Sequence of chain 17.F:
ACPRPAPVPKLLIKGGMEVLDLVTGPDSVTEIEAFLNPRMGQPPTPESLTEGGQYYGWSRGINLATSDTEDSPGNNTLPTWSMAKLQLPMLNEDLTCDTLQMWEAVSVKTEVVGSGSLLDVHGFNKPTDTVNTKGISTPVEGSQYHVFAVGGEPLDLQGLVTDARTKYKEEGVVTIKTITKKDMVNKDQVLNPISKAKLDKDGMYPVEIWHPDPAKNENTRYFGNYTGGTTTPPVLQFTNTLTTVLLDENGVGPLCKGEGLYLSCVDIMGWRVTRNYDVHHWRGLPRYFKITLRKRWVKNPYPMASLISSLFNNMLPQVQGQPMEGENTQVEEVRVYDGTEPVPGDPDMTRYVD

The small molecule below binds the protein below.
Small molecule (SMILES): CC(=O)N[C@@H]1[C@@H](O[C@@H]2O[C@H](CO)[C@H](O)[C@H](O[C@]3(C(=O)O)C[C@H](O)[C@@H](NC(C)=O)[C@H]([C@H](O)[C@H](O)CO)O3)[C@H]2O)[C@H](O)[C@@H](CO[C@]2(C(=O)O)C[C@H](O)[C@@H](NC(C)=O)[C@H]([C@H](O)[C@H](O)CO)O2)O[C@H]1O

Binding-site contacts:
Ligand atom O3 contacts residue GLY78 of chain 17.F at 3.6 Å.
Ligand atom O8 contacts residue TYR72 of chain 17.F at 3.9 Å.
Ligand atom C5 contacts residue ASN93 of chain 17.F at 4.1 Å.
Ligand atom C1 contacts residue GLY78 of chain 17.F at 4.1 Å.
Ligand atom C3 contacts residue HIS298 of chain 17.F at 4.1 Å.
Ligand atom C2 contacts residue GLY78 of chain 17.F at 4.1 Å.
Ligand atom C4 contacts residue HIS298 of chain 17.F at 4.0 Å.
Ligand atom C11 contacts residue ASP85 of chain 16.F at 4.2 Å.
Ligand atom O1B contacts residue ARG77 of chain 17.F at 2.5 Å (salt-bridge).
Ligand atom O3 contacts residue VAL296 of chain 17.F at 4.3 Å.
Ligand atom O1A contacts residue TYR72 of chain 17.F at 3.1 Å.
Ligand atom O1A contacts residue SER89 of chain 17.F at 4.1 Å.
Ligand atom O4 contacts residue THR291 of chain 17.F at 3.4 Å.
Ligand atom O8 contacts residue ARG77 of chain 17.F at 3.1 Å (salt-bridge).
Ligand atom C4 contacts residue GLY78 of chain 17.F at 3.4 Å.
Ligand atom O4 contacts residue GLY78 of chain 17.F at 3.2 Å.
Ligand atom C4 contacts residue TYR72 of chain 17.F at 3.4 Å (hydrophobic).
Ligand atom C10 contacts residue TYR72 of chain 17.F at 4.1 Å (hydrophobic).
Ligand atom O4 contacts residue HIS298 of chain 17.F at 3.0 Å (h-bond).
Ligand atom O4 contacts residue ASN80 of chain 17.F at 4.0 Å.
Ligand atom C5 contacts residue TYR72 of chain 17.F at 3.5 Å (hydrophobic).
Ligand atom O8 contacts residue GLU87 of chain 17.F at 3.9 Å.
Ligand atom C8 contacts residue ARG77 of chain 17.F at 4.1 Å.
Ligand atom C3 contacts residue ARG77 of chain 17.F at 4.1 Å.
Ligand atom O1A contacts residue GLY78 of chain 17.F at 3.7 Å.
Ligand atom O1A contacts residue ARG77 of chain 17.F at 3.0 Å (salt-bridge).
Ligand atom N5 contacts residue TYR72 of chain 17.F at 3.0 Å (h-bond).
Ligand atom C6 contacts residue TYR72 of chain 17.F at 3.8 Å (hydrophobic).
Ligand atom C6 contacts residue ARG77 of chain 17.F at 4.3 Å.
Ligand atom O4 contacts residue TYR72 of chain 17.F at 3.8 Å.
Ligand atom O6 contacts residue ASN93 of chain 17.F at 3.0 Å (h-bond).
Ligand atom C1 contacts residue ARG77 of chain 17.F at 3.1 Å.
Ligand atom C6 contacts residue ASN93 of chain 17.F at 3.1 Å.
Ligand atom C1 contacts residue TYR72 of chain 17.F at 4.0 Å (hydrophobic).
Ligand atom O1B contacts residue SER89 of chain 17.F at 3.5 Å (h-bond).
Ligand atom C3 contacts residue VAL296 of chain 17.F at 3.7 Å (hydrophobic).
Ligand atom O4 contacts residue ILE79 of chain 17.F at 3.6 Å (h-bond).
Ligand atom C3 contacts residue GLY78 of chain 17.F at 3.9 Å.
Ligand atom C3 contacts residue GLY78 of chain 17.F at 4.1 Å.
Ligand atom C1 contacts residue SER89 of chain 17.F at 4.2 Å.

Sequence of chain 16.F:
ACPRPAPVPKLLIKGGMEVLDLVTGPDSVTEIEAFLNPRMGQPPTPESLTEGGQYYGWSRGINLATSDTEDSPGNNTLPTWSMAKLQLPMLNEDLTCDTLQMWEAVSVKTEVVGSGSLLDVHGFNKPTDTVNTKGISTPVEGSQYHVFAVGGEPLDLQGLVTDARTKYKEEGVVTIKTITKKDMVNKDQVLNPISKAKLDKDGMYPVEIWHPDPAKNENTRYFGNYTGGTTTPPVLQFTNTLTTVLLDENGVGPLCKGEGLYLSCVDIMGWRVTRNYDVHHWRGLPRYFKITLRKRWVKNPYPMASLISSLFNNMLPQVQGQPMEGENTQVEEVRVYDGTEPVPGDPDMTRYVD